A small-molecule ligand and the protein it binds are described below.
Small molecule (SMILES): CC(=O)N[C@@H]1[C@@H](O)[C@H](O)[C@@H](CO)O[C@H]1O

Binding-site contacts:
Ligand atom C6 contacts residue SER69 of chain 1.E at 3.8 Å.
Ligand atom C5 contacts residue SER69 of chain 1.E at 3.5 Å.
Ligand atom C7 contacts residue ASN67 of chain 1.E at 3.5 Å.
Ligand atom C1 contacts residue ASN67 of chain 1.E at 1.4 Å.
Ligand atom C4 contacts residue ASN67 of chain 1.E at 4.2 Å.
Ligand atom C8 contacts residue ASN67 of chain 1.E at 3.8 Å.
Ligand atom O5 contacts residue GLU70 of chain 1.E at 3.7 Å.
Ligand atom C2 contacts residue ASN67 of chain 1.E at 2.5 Å.
Ligand atom C3 contacts residue ASN67 of chain 1.E at 3.8 Å.
Ligand atom O6 contacts residue GLU70 of chain 1.E at 4.4 Å.
Ligand atom C1 contacts residue GLU70 of chain 1.E at 4.1 Å.
Ligand atom O5 contacts residue ASN67 of chain 1.E at 2.3 Å (h-bond).
Ligand atom O5 contacts residue SER69 of chain 1.E at 3.4 Å.
Ligand atom C5 contacts residue ASN67 of chain 1.E at 3.6 Å.
Ligand atom C1 contacts residue SER69 of chain 1.E at 3.7 Å.
Ligand atom N2 contacts residue ASN67 of chain 1.E at 2.9 Å (h-bond).
Ligand atom O7 contacts residue ASN67 of chain 1.E at 4.4 Å.

Sequence of chain 1.E:
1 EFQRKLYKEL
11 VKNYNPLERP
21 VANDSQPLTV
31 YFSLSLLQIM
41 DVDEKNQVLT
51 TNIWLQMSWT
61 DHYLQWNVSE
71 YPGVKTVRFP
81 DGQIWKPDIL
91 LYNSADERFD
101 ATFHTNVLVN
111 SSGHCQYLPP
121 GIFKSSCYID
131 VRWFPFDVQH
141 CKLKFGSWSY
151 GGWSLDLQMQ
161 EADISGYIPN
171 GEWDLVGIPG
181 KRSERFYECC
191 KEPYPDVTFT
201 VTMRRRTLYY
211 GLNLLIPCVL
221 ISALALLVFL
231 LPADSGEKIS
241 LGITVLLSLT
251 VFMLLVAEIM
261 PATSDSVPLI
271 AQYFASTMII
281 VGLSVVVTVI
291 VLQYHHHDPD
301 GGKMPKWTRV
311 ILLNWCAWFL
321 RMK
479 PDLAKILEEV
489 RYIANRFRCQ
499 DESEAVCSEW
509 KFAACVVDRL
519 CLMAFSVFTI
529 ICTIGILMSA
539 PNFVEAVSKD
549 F